Sequence of chain 1.A:
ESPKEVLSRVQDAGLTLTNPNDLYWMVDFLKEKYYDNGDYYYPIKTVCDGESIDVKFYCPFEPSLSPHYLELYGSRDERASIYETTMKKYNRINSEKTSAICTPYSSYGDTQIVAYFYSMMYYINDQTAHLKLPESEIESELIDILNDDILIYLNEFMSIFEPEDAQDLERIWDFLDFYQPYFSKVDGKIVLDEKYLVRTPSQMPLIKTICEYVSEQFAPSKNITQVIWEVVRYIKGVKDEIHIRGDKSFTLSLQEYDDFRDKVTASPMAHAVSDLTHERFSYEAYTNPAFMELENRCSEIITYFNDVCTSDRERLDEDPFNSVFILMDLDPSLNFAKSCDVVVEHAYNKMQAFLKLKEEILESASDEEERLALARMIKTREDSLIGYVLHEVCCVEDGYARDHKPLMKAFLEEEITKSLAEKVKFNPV

The small molecule below binds the protein below.
Small molecule (SMILES): CC(C)=CCCC(C)=CCS[P](=O)(O)OP(=O)(O)O

Binding-site contacts:
Ligand atom O3B contacts residue MG1 of chain 1.B at 2.3 Å.
Ligand atom O2A contacts residue ASP323 of chain 1.A at 3.7 Å.
Ligand atom O2A contacts residue GLU318 of chain 1.A at 2.6 Å (salt-bridge).
Ligand atom O2B contacts residue ASN129 of chain 1.A at 3.0 Å (h-bond).
Ligand atom S1 contacts residue ARG265 of chain 1.A at 3.7 Å.
Ligand atom O3B contacts residue GLU318 of chain 1.A at 3.1 Å (salt-bridge).
Ligand atom C5 contacts residue TYR392 of chain 1.A at 3.6 Å (hydrophobic).
Ligand atom O3B contacts residue MG1 of chain 1.C at 2.5 Å.
Ligand atom O1B contacts residue ASN129 of chain 1.A at 3.6 Å (h-bond).
Ligand atom PB contacts residue MG1 of chain 1.B at 3.6 Å.
Ligand atom O2A contacts residue ARG317 of chain 1.A at 3.9 Å.
Ligand atom C4 contacts residue MET125 of chain 1.A at 3.6 Å (hydrophobic).
Ligand atom O3A contacts residue GLU318 of chain 1.A at 3.1 Å (salt-bridge).
Ligand atom C6 contacts residue ILE306 of chain 1.A at 3.8 Å (hydrophobic).
Ligand atom PB contacts residue MG1 of chain 1.C at 3.6 Å.
Ligand atom O3A contacts residue MG1 of chain 1.B at 2.5 Å.
Ligand atom O3A contacts residue ARG317 of chain 1.A at 3.1 Å (salt-bridge).
Ligand atom O1A contacts residue ARG406 of chain 1.A at 2.7 Å (salt-bridge).
Ligand atom O1A contacts residue ASN129 of chain 1.A at 3.9 Å.
Ligand atom PA contacts residue MG1 of chain 1.B at 3.5 Å.
Ligand atom C8 contacts residue TYR122 of chain 1.A at 3.4 Å (hydrophobic).
Ligand atom C10 contacts residue ASN310 of chain 1.A at 3.5 Å.
Ligand atom O1B contacts residue MG1 of chain 1.B at 3.7 Å.
Ligand atom C10 contacts residue ARG265 of chain 1.A at 3.3 Å.
Ligand atom C8 contacts residue THR102 of chain 1.A at 3.7 Å.
Ligand atom C3 contacts residue ARG265 of chain 1.A at 3.8 Å.
Ligand atom C9 contacts residue TYR126 of chain 1.A at 3.6 Å (hydrophobic).
Ligand atom O3B contacts residue ASN310 of chain 1.A at 3.8 Å.
Ligand atom C9 contacts residue THR102 of chain 1.A at 3.7 Å.
Ligand atom O3A contacts residue THR314 of chain 1.A at 3.7 Å.
Ligand atom O1A contacts residue ARG317 of chain 1.A at 2.9 Å (salt-bridge).
Ligand atom PA contacts residue ARG317 of chain 1.A at 3.5 Å.
Ligand atom O2A contacts residue LYS136 of chain 1.A at 2.9 Å (salt-bridge).
Ligand atom S1 contacts residue ASN129 of chain 1.A at 3.6 Å.
Ligand atom PA contacts residue GLU318 of chain 1.A at 3.4 Å.
Ligand atom PB contacts residue ASN129 of chain 1.A at 3.6 Å.
Ligand atom C5 contacts residue ILE306 of chain 1.A at 3.7 Å (hydrophobic).
Ligand atom O2B contacts residue MG1 of chain 1.C at 3.9 Å.
Ligand atom C1 contacts residue ASN310 of chain 1.A at 3.5 Å.
Ligand atom C7 contacts residue TYR392 of chain 1.A at 3.8 Å (hydrophobic).